Binding-site contacts:
Ligand atom O4 contacts residue ASP334 of chain 1.A at 2.8 Å (salt-bridge).
Ligand atom C contacts residue SER249 of chain 1.A at 3.7 Å.
Ligand atom C4 contacts residue NAP1 of chain 1.F at 4.0 Å.
Ligand atom O5 contacts residue GLN489 of chain 1.A at 2.9 Å (h-bond).
Ligand atom O4 contacts residue LYS296 of chain 1.A at 2.7 Å (salt-bridge).
Ligand atom C contacts residue ILE239 of chain 1.A at 3.9 Å (hydrophobic).
Ligand atom O4 contacts residue NAP1 of chain 1.F at 4.0 Å.
Ligand atom O1 contacts residue PHE486 of chain 1.A at 3.8 Å.
Ligand atom C5 contacts residue CYS291 of chain 1.A at 4.0 Å (hydrophobic).
Ligand atom C2 contacts residue THR292 of chain 1.A at 3.4 Å.
Ligand atom O1 contacts residue SER249 of chain 1.A at 2.6 Å (h-bond).
Ligand atom O1 contacts residue SER247 of chain 1.A at 2.5 Å (h-bond).
Ligand atom C contacts residue PHE486 of chain 1.A at 3.9 Å (hydrophobic).
Ligand atom C5 contacts residue GLN489 of chain 1.A at 3.7 Å.
Ligand atom O3 contacts residue LYS296 of chain 1.A at 2.8 Å (salt-bridge).
Ligand atom O5 contacts residue GLN493 of chain 1.A at 3.0 Å (h-bond).
Ligand atom C6 contacts residue GLN489 of chain 1.A at 3.9 Å.
Ligand atom C contacts residue TYR461 of chain 1.A at 3.2 Å (hydrophobic).
Ligand atom O2 contacts residue TYR461 of chain 1.A at 2.7 Å (h-bond).
Ligand atom O5 contacts residue ASN317 of chain 1.A at 3.7 Å.
Ligand atom C3 contacts residue LYS296 of chain 1.A at 3.8 Å.
Ligand atom C4 contacts residue ASP334 of chain 1.A at 3.8 Å.
Ligand atom O4 contacts residue CYS291 of chain 1.A at 3.9 Å.
Ligand atom O4 contacts residue ASN317 of chain 1.A at 3.1 Å (h-bond).
Ligand atom C1 contacts residue ILE239 of chain 1.A at 4.0 Å (hydrophobic).
Ligand atom C contacts residue SER247 of chain 1.A at 3.5 Å.
Ligand atom O1 contacts residue ILE239 of chain 1.A at 3.6 Å.
Ligand atom O3 contacts residue CYS291 of chain 1.A at 3.8 Å.
Ligand atom C3 contacts residue NAP1 of chain 1.F at 3.3 Å.
Ligand atom O5 contacts residue SER290 of chain 1.A at 3.6 Å.
Ligand atom O4 contacts residue GLN489 of chain 1.A at 3.7 Å.
Ligand atom C4 contacts residue GLN489 of chain 1.A at 3.5 Å.
Ligand atom C4 contacts residue LYS296 of chain 1.A at 3.8 Å.
Ligand atom C6 contacts residue SER249 of chain 1.A at 3.5 Å.
Ligand atom C3 contacts residue THR292 of chain 1.A at 3.7 Å.
Ligand atom C6 contacts residue ILE239 of chain 1.A at 3.7 Å (hydrophobic).
Ligand atom O3 contacts residue NAP1 of chain 1.F at 3.3 Å.
Ligand atom O2 contacts residue SER247 of chain 1.A at 3.6 Å.
Ligand atom O1 contacts residue TYR461 of chain 1.A at 3.4 Å (h-bond).
Ligand atom O3 contacts residue THR292 of chain 1.A at 2.8 Å (h-bond).

The protein below binds the small molecule below.
Small molecule (SMILES): O=C(O)[C@@H]1C=C(O)[C@@H](O)[C@H](O)C1

Sequence of chain 1.A:
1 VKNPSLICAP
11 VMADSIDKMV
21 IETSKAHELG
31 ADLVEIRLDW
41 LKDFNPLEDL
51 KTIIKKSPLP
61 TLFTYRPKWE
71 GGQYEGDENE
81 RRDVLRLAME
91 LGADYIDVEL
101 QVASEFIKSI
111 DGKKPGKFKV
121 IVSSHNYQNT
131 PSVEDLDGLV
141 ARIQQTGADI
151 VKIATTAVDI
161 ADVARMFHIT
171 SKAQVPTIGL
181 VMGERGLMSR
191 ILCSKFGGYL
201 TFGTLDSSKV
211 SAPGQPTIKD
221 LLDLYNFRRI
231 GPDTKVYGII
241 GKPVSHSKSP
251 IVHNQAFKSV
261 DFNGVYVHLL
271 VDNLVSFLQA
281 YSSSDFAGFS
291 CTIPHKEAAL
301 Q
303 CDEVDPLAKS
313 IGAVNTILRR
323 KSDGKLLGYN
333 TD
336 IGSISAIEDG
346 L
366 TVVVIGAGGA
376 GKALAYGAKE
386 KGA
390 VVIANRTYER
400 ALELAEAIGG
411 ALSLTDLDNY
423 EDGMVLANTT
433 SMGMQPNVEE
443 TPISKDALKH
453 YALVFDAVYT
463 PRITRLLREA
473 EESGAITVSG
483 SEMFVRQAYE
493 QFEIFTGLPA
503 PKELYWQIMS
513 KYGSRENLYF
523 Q